Binding-site contacts:
Ligand atom S25 contacts residue ALA215 of chain 1.A at 3.9 Å.
Ligand atom C13 contacts residue GLY218 of chain 1.A at 3.7 Å.
Ligand atom C16 contacts residue ASP117 of chain 1.A at 3.7 Å.
Ligand atom O19 contacts residue VAL90 of chain 1.A at 3.8 Å.
Ligand atom C13 contacts residue ASP117 of chain 1.A at 3.9 Å.
Ligand atom C1 contacts residue GLY88 of chain 1.A at 3.3 Å.
Ligand atom C18 contacts residue VAL90 of chain 1.A at 3.7 Å (hydrophobic).
Ligand atom N14 contacts residue ASP117 of chain 1.A at 2.9 Å (salt-bridge).
Ligand atom C1 contacts residue GLU89 of chain 1.A at 3.6 Å.
Ligand atom C4 contacts residue LYS105 of chain 1.A at 3.7 Å.
Ligand atom O7 contacts residue LEU107 of chain 1.A at 3.6 Å.
Ligand atom N29 contacts residue TYR155 of chain 1.A at 3.7 Å.
Ligand atom C28 contacts residue MET156 of chain 1.A at 3.7 Å (hydrophobic).
Ligand atom C28 contacts residue ALA103 of chain 1.A at 3.5 Å (hydrophobic).
Ligand atom C1 contacts residue GLY85 of chain 1.A at 3.7 Å.
Ligand atom C18 contacts residue ASP216 of chain 1.A at 3.9 Å.
Ligand atom N29 contacts residue GLU154 of chain 1.A at 3.7 Å.
Ligand atom N29 contacts residue MET156 of chain 1.A at 3.0 Å (h-bond).
Ligand atom C15 contacts residue ASP117 of chain 1.A at 3.6 Å.
Ligand atom O19 contacts residue ASP216 of chain 1.A at 3.7 Å.
Ligand atom C21 contacts residue VAL90 of chain 1.A at 3.7 Å (hydrophobic).
Ligand atom C6 contacts residue GLY88 of chain 1.A at 3.6 Å.
Ligand atom N20 contacts residue VAL90 of chain 1.A at 3.6 Å.
Ligand atom C17 contacts residue ASP216 of chain 1.A at 3.8 Å.
Ligand atom C30 contacts residue ILE82 of chain 1.A at 3.8 Å (hydrophobic).
Ligand atom C8 contacts residue PHE87 of chain 1.A at 3.8 Å (hydrophobic).
Ligand atom N29 contacts residue ALA103 of chain 1.A at 3.5 Å.
Ligand atom C2 contacts residue VAL90 of chain 1.A at 3.8 Å (hydrophobic).
Ligand atom C16 contacts residue PHE87 of chain 1.A at 3.9 Å (hydrophobic).
Ligand atom C10 contacts residue PHE120 of chain 1.A at 3.7 Å (hydrophobic).
Ligand atom C24 contacts residue MET153 of chain 1.A at 3.9 Å (hydrophobic).
Ligand atom C10 contacts residue PHE87 of chain 1.A at 3.8 Å (hydrophobic).
Ligand atom N22 contacts residue VAL90 of chain 1.A at 3.9 Å.
Ligand atom C24 contacts residue ALA215 of chain 1.A at 3.4 Å (hydrophobic).
Ligand atom S25 contacts residue ASP216 of chain 1.A at 3.4 Å (salt-bridge).
Ligand atom C28 contacts residue GLU154 of chain 1.A at 3.1 Å.
Ligand atom O7 contacts residue PHE87 of chain 1.A at 3.9 Å.
Ligand atom C30 contacts residue MET156 of chain 1.A at 3.9 Å (hydrophobic).
Ligand atom C12 contacts residue PHE120 of chain 1.A at 3.3 Å (hydrophobic).
Ligand atom O19 contacts residue LYS105 of chain 1.A at 2.8 Å (salt-bridge).

The small molecule below binds the protein below.
Small molecule (SMILES): O=C(Cc1cccc(OCCCC2CCNCC2)c1)Nc1nc(-c2ccncc2)cs1

Sequence of chain 1.A:
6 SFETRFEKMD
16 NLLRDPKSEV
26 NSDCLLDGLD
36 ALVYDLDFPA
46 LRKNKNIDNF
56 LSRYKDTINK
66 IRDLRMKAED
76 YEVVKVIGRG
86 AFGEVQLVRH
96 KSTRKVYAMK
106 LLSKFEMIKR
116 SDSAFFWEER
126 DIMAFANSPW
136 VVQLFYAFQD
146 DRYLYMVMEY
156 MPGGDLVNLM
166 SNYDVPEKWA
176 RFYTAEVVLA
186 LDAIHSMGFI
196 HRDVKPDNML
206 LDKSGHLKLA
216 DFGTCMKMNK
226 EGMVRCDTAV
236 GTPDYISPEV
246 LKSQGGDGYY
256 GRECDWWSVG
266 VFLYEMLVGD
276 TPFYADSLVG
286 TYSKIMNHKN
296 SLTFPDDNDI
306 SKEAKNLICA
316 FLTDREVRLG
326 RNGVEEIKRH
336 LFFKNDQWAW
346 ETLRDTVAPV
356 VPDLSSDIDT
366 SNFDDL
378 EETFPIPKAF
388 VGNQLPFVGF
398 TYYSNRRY